Binding-site contacts:
Ligand atom O3 contacts residue PHE69 of chain 1.C at 4.4 Å.
Ligand atom C4 contacts residue ASN72 of chain 1.C at 4.2 Å.
Ligand atom C3 contacts residue ASN72 of chain 1.C at 3.8 Å.
Ligand atom N2 contacts residue ASN72 of chain 1.C at 2.9 Å (h-bond).
Ligand atom C7 contacts residue ASN72 of chain 1.C at 3.9 Å.
Ligand atom C8 contacts residue GLU71 of chain 1.C at 4.1 Å.
Ligand atom O5 contacts residue ASN72 of chain 1.C at 2.3 Å (h-bond).
Ligand atom C5 contacts residue ASN72 of chain 1.C at 3.6 Å.
Ligand atom C1 contacts residue ASN72 of chain 1.C at 1.4 Å.
Ligand atom C2 contacts residue ASN72 of chain 1.C at 2.5 Å.
Ligand atom C2 contacts residue PHE69 of chain 1.C at 4.5 Å (hydrophobic).
Ligand atom O7 contacts residue PHE69 of chain 1.C at 3.3 Å.
Ligand atom C8 contacts residue ASN72 of chain 1.C at 4.0 Å.
Ligand atom C7 contacts residue PHE69 of chain 1.C at 4.1 Å (hydrophobic).
Ligand atom O6 contacts residue PHE69 of chain 1.C at 3.8 Å.

A small-molecule ligand and the protein it binds are described below.
Small molecule (SMILES): CC(=O)N[C@H]1[C@H](O[C@H]2[C@H](O)[C@@H](NC(C)=O)CO[C@@H]2CO)O[C@H](CO)[C@@H](O)[C@@H]1O

Sequence of chain 1.C:
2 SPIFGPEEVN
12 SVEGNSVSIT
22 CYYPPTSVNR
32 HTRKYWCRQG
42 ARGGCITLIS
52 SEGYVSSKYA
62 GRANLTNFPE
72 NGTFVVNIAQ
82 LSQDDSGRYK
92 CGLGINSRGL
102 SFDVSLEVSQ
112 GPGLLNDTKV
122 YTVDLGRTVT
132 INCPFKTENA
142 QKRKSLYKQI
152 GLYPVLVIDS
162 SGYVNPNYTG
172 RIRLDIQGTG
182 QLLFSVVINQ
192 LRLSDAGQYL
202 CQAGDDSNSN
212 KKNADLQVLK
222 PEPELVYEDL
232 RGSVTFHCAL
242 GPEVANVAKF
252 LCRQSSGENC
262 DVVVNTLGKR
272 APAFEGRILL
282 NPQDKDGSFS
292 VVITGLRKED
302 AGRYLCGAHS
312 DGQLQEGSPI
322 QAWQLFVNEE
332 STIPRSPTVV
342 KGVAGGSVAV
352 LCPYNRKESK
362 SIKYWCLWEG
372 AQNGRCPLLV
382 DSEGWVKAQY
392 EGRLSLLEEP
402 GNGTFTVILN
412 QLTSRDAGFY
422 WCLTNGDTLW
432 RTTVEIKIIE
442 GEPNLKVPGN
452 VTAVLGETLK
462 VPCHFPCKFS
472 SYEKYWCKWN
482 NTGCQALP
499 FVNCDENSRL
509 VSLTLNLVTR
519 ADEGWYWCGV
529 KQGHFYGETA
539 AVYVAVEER